A protein and the small-molecule ligand that binds it are described below.
Small molecule (SMILES): CC(=O)N[C@@H]1[C@@H](O)[C@H](O)[C@@H](CO)O[C@H]1O

Sequence of chain 1.F:
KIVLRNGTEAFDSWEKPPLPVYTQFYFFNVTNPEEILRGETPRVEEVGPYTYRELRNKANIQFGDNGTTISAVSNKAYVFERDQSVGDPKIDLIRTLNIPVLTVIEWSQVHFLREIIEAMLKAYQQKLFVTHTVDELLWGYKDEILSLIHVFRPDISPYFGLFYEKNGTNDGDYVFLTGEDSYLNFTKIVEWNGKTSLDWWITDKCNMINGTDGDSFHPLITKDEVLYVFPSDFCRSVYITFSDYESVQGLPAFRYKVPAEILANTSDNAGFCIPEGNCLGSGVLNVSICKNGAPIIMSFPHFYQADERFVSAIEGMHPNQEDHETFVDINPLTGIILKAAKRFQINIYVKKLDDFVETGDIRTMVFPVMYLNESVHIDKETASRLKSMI

Binding-site contacts:
Ligand atom C7 contacts residue ASN98 of chain 1.F at 3.8 Å.
Ligand atom N2 contacts residue ASN98 of chain 1.F at 2.9 Å (h-bond).
Ligand atom O5 contacts residue ASN98 of chain 1.F at 2.3 Å (h-bond).
Ligand atom C2 contacts residue ASN98 of chain 1.F at 2.4 Å.
Ligand atom C8 contacts residue ASN98 of chain 1.F at 4.5 Å.
Ligand atom O7 contacts residue ASN98 of chain 1.F at 4.5 Å.
Ligand atom C5 contacts residue ASN98 of chain 1.F at 3.6 Å.
Ligand atom C4 contacts residue ASN98 of chain 1.F at 4.2 Å.
Ligand atom C3 contacts residue ASN98 of chain 1.F at 3.8 Å.
Ligand atom C1 contacts residue ASN98 of chain 1.F at 1.4 Å.